This protein binds this small molecule.
Small molecule (SMILES): OC[C@@H]1CO[V]2(O)(O)O[V](O)(O)[O+]12

Binding-site contacts:
Ligand atom V06 contacts residue ARG247 of chain 1.A at 4.1 Å.
Ligand atom O3 contacts residue GLN284 of chain 1.A at 4.2 Å.
Ligand atom O1 contacts residue GLN284 of chain 1.A at 2.9 Å (h-bond).
Ligand atom O07 contacts residue CYS241 of chain 1.A at 3.0 Å (h-bond).
Ligand atom V06 contacts residue CYS241 of chain 1.A at 2.5 Å.
Ligand atom C1 contacts residue GLN284 of chain 1.A at 3.9 Å.
Ligand atom C1 contacts residue ALA243 of chain 1.A at 3.8 Å (hydrophobic).
Ligand atom V02 contacts residue GLY246 of chain 1.A at 4.1 Å.
Ligand atom O09 contacts residue CYS241 of chain 1.A at 3.3 Å (h-bond).
Ligand atom V02 contacts residue ARG247 of chain 1.A at 4.1 Å.
Ligand atom O03 contacts residue LYS285 of chain 1.A at 4.1 Å.
Ligand atom O09 contacts residue GLY246 of chain 1.A at 3.4 Å.
Ligand atom V02 contacts residue GLN284 of chain 1.A at 3.8 Å.
Ligand atom C2 contacts residue GLN284 of chain 1.A at 3.9 Å.
Ligand atom O08 contacts residue ALA243 of chain 1.A at 3.1 Å (h-bond).
Ligand atom O07 contacts residue ALA243 of chain 1.A at 3.4 Å.
Ligand atom V06 contacts residue ARG242 of chain 1.A at 4.1 Å.
Ligand atom O01 contacts residue LYS285 of chain 1.A at 3.5 Å.
Ligand atom C3 contacts residue GLN284 of chain 1.A at 3.8 Å.
Ligand atom O08 contacts residue ARG242 of chain 1.A at 2.7 Å (salt-bridge).
Ligand atom O01 contacts residue GLN284 of chain 1.A at 2.9 Å (h-bond).
Ligand atom O03 contacts residue GLN288 of chain 1.A at 3.4 Å (h-bond).
Ligand atom O3 contacts residue LYS285 of chain 1.A at 3.0 Å (salt-bridge).
Ligand atom O08 contacts residue CYS241 of chain 1.A at 3.1 Å (h-bond).
Ligand atom O01 contacts residue ARG247 of chain 1.A at 4.2 Å.
Ligand atom V02 contacts residue LYS285 of chain 1.A at 4.2 Å.
Ligand atom O07 contacts residue GLN284 of chain 1.A at 4.0 Å.
Ligand atom O07 contacts residue VAL245 of chain 1.A at 2.9 Å (h-bond).
Ligand atom O07 contacts residue GLY246 of chain 1.A at 2.9 Å (h-bond).
Ligand atom V06 contacts residue GLY246 of chain 1.A at 3.8 Å.
Ligand atom O03 contacts residue ARG247 of chain 1.A at 3.1 Å (salt-bridge).
Ligand atom O2 contacts residue GLN284 of chain 1.A at 3.3 Å (h-bond).
Ligand atom O1 contacts residue ALA243 of chain 1.A at 3.7 Å.
Ligand atom O07 contacts residue GLY244 of chain 1.A at 3.3 Å (h-bond).
Ligand atom V06 contacts residue ALA243 of chain 1.A at 3.9 Å.
Ligand atom O01 contacts residue GLY246 of chain 1.A at 3.3 Å.
Ligand atom O01 contacts residue GLN288 of chain 1.A at 2.9 Å (h-bond).
Ligand atom C3 contacts residue LYS285 of chain 1.A at 3.6 Å.
Ligand atom O09 contacts residue ARG247 of chain 1.A at 2.8 Å (salt-bridge).
Ligand atom V02 contacts residue GLN288 of chain 1.A at 3.8 Å.

Sequence of chain 1.A:
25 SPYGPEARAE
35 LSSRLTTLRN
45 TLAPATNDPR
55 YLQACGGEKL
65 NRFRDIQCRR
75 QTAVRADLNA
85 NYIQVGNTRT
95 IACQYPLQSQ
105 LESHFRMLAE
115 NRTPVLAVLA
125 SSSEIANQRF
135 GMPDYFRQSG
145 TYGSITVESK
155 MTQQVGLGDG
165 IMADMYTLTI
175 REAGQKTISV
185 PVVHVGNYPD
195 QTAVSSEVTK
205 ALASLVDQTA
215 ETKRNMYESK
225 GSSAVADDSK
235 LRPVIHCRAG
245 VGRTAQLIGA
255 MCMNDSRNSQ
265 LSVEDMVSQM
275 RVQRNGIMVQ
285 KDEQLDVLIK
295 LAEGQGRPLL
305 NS